Sequence of chain 1.A:
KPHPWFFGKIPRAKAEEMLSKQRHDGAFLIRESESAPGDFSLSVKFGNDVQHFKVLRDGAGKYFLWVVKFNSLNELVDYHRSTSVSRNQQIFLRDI

Binding-site contacts:
Ligand atom O2 contacts residue GLU35 of chain 1.A at 2.6 Å (salt-bridge).
Ligand atom C24 contacts residue SER34 of chain 1.A at 3.3 Å.
Ligand atom C20 contacts residue LYS55 of chain 1.A at 3.3 Å.
Ligand atom C15 contacts residue HIS53 of chain 1.A at 3.6 Å.
Ligand atom O5 contacts residue LYS55 of chain 1.A at 2.9 Å (salt-bridge).
Ligand atom C35 contacts residue HIS53 of chain 1.A at 3.4 Å.
Ligand atom C28 contacts residue LEU66 of chain 1.A at 3.5 Å (hydrophobic).
Ligand atom C18 contacts residue ARG13 of chain 1.A at 3.6 Å.
Ligand atom O3 contacts residue LYS55 of chain 1.A at 2.6 Å (salt-bridge).
Ligand atom C40 contacts residue ARG13 of chain 1.A at 3.6 Å.
Ligand atom C29 contacts residue LEU66 of chain 1.A at 3.6 Å (hydrophobic).
Ligand atom N1 contacts residue LYS55 of chain 1.A at 2.8 Å (salt-bridge).
Ligand atom C19 contacts residue ARG13 of chain 1.A at 3.5 Å.
Ligand atom N3 contacts residue HIS53 of chain 1.A at 2.8 Å (h-bond).
Ligand atom N1 contacts residue LEU66 of chain 1.A at 2.8 Å (h-bond).
Ligand atom C22 contacts residue GLU35 of chain 1.A at 3.4 Å.
Ligand atom O9 contacts residue ARG13 of chain 1.A at 3.5 Å (salt-bridge).
Ligand atom C23 contacts residue ARG32 of chain 1.A at 3.4 Å.
Ligand atom C21 contacts residue LYS55 of chain 1.A at 3.6 Å.
Ligand atom C37 contacts residue HIS53 of chain 1.A at 3.6 Å.
Ligand atom O8 contacts residue ARG13 of chain 1.A at 3.0 Å (salt-bridge).
Ligand atom O3 contacts residue SER42 of chain 1.A at 3.2 Å (h-bond).
Ligand atom C36 contacts residue PHE54 of chain 1.A at 3.5 Å (hydrophobic).
Ligand atom O1 contacts residue GLU35 of chain 1.A at 2.9 Å (salt-bridge).
Ligand atom O3 contacts residue SER34 of chain 1.A at 2.8 Å (h-bond).
Ligand atom C24 contacts residue SER36 of chain 1.A at 3.6 Å.
Ligand atom C13 contacts residue LYS55 of chain 1.A at 3.5 Å.
Ligand atom O contacts residue ARG13 of chain 1.A at 2.9 Å (salt-bridge).
Ligand atom O2 contacts residue SER36 of chain 1.A at 2.5 Å (h-bond).
Ligand atom O8 contacts residue HIS53 of chain 1.A at 3.6 Å.
Ligand atom O1 contacts residue ARG32 of chain 1.A at 2.8 Å (salt-bridge).
Ligand atom O2 contacts residue SER34 of chain 1.A at 3.2 Å (h-bond).
Ligand atom C24 contacts residue LYS55 of chain 1.A at 3.2 Å.
Ligand atom O contacts residue ARG32 of chain 1.A at 2.7 Å (salt-bridge).
Ligand atom C19 contacts residue LYS55 of chain 1.A at 3.5 Å.
Ligand atom O5 contacts residue PHE54 of chain 1.A at 3.4 Å.
Ligand atom C35 contacts residue GLN52 of chain 1.A at 3.6 Å.
Ligand atom C34 contacts residue GLN52 of chain 1.A at 3.6 Å.
Ligand atom O1 contacts residue SER42 of chain 1.A at 3.1 Å (h-bond).
Ligand atom C24 contacts residue GLU35 of chain 1.A at 3.4 Å.

A protein and the small-molecule ligand that binds it are described below.
Small molecule (SMILES): NC(=O)CC1NC(=O)C2(CCCCC2)NC(=O)[C@@H](CC(=O)O)[C@@H](c2ccc(C(C(=O)O)C(=O)O)cc2)/C=C/C[C@@H](Cc2cccc3ccccc23)CNC1=O